A protein and the small-molecule ligand that binds it are described below.
Small molecule (SMILES): N[C@@H](CCC(=O)O)C(=O)O

Binding-site contacts:
Ligand atom OXT contacts residue NA1 of chain 1.D at 3.1 Å (h-bond).
Ligand atom OE1 contacts residue TYR107 of chain 1.A at 2.6 Å (h-bond).
Ligand atom CD contacts residue PHE101 of chain 1.A at 3.9 Å (hydrophobic).
Ligand atom O contacts residue LEU136 of chain 1.A at 4.1 Å.
Ligand atom N contacts residue NA1 of chain 1.D at 2.8 Å (h-bond).
Ligand atom CB contacts residue TYR107 of chain 1.A at 3.4 Å (hydrophobic).
Ligand atom O contacts residue THR137 of chain 1.A at 2.5 Å (h-bond).
Ligand atom CA contacts residue LEU136 of chain 1.A at 4.3 Å (hydrophobic).
Ligand atom CA contacts residue NA1 of chain 1.D at 2.7 Å.
Ligand atom OXT contacts residue GLY131 of chain 1.A at 3.8 Å.
Ligand atom CA contacts residue TYR107 of chain 1.A at 4.2 Å (hydrophobic).
Ligand atom CG contacts residue TYR107 of chain 1.A at 3.7 Å (hydrophobic).
Ligand atom C contacts residue THR137 of chain 1.A at 3.6 Å.
Ligand atom CD contacts residue TYR107 of chain 1.A at 3.6 Å (hydrophobic).
Ligand atom OXT contacts residue LEU136 of chain 1.A at 4.3 Å.
Ligand atom CG contacts residue NA1 of chain 1.D at 4.2 Å.
Ligand atom OE2 contacts residue PHE101 of chain 1.A at 3.4 Å.
Ligand atom CD contacts residue GLN81 of chain 1.A at 4.0 Å.
Ligand atom OXT contacts residue PHE128 of chain 1.A at 3.3 Å.
Ligand atom CG contacts residue GLN81 of chain 1.A at 4.4 Å.
Ligand atom O contacts residue PHE128 of chain 1.A at 4.2 Å.
Ligand atom CB contacts residue LEU134 of chain 1.A at 4.4 Å (hydrophobic).
Ligand atom CG contacts residue LEU136 of chain 1.A at 4.3 Å (hydrophobic).
Ligand atom OE2 contacts residue GLN81 of chain 1.A at 3.0 Å.
Ligand atom N contacts residue GLN81 of chain 1.A at 3.7 Å.
Ligand atom N contacts residue TYR107 of chain 1.A at 4.1 Å.
Ligand atom OXT contacts residue LEU134 of chain 1.A at 4.3 Å.
Ligand atom C contacts residue LEU136 of chain 1.A at 4.0 Å (hydrophobic).
Ligand atom OXT contacts residue GLY130 of chain 1.A at 4.4 Å.
Ligand atom CA contacts residue GLN81 of chain 1.A at 4.4 Å.
Ligand atom C contacts residue NA1 of chain 1.D at 3.3 Å.
Ligand atom CB contacts residue NA1 of chain 1.D at 4.0 Å.
Ligand atom CA contacts residue LEU134 of chain 1.A at 3.7 Å (hydrophobic).
Ligand atom CB contacts residue LEU136 of chain 1.A at 4.0 Å (hydrophobic).
Ligand atom C contacts residue PHE128 of chain 1.A at 4.1 Å (hydrophobic).
Ligand atom OXT contacts residue THR137 of chain 1.A at 4.1 Å.
Ligand atom O contacts residue ARG221 of chain 1.A at 3.8 Å.
Ligand atom C contacts residue LEU134 of chain 1.A at 4.2 Å (hydrophobic).
Ligand atom O contacts residue TYR107 of chain 1.A at 3.8 Å.
Ligand atom CG contacts residue PHE101 of chain 1.A at 3.5 Å (hydrophobic).

Sequence of chain 1.A:
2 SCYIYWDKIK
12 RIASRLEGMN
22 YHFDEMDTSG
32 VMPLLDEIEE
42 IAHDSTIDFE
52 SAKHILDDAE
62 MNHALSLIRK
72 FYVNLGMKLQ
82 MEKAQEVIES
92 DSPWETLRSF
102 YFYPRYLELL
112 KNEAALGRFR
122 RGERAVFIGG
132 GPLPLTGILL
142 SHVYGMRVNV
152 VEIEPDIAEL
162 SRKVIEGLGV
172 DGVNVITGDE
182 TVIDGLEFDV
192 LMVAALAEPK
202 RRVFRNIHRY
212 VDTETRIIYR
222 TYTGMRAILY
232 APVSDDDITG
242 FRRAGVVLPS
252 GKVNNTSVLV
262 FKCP